Sequence of chain 1.C:
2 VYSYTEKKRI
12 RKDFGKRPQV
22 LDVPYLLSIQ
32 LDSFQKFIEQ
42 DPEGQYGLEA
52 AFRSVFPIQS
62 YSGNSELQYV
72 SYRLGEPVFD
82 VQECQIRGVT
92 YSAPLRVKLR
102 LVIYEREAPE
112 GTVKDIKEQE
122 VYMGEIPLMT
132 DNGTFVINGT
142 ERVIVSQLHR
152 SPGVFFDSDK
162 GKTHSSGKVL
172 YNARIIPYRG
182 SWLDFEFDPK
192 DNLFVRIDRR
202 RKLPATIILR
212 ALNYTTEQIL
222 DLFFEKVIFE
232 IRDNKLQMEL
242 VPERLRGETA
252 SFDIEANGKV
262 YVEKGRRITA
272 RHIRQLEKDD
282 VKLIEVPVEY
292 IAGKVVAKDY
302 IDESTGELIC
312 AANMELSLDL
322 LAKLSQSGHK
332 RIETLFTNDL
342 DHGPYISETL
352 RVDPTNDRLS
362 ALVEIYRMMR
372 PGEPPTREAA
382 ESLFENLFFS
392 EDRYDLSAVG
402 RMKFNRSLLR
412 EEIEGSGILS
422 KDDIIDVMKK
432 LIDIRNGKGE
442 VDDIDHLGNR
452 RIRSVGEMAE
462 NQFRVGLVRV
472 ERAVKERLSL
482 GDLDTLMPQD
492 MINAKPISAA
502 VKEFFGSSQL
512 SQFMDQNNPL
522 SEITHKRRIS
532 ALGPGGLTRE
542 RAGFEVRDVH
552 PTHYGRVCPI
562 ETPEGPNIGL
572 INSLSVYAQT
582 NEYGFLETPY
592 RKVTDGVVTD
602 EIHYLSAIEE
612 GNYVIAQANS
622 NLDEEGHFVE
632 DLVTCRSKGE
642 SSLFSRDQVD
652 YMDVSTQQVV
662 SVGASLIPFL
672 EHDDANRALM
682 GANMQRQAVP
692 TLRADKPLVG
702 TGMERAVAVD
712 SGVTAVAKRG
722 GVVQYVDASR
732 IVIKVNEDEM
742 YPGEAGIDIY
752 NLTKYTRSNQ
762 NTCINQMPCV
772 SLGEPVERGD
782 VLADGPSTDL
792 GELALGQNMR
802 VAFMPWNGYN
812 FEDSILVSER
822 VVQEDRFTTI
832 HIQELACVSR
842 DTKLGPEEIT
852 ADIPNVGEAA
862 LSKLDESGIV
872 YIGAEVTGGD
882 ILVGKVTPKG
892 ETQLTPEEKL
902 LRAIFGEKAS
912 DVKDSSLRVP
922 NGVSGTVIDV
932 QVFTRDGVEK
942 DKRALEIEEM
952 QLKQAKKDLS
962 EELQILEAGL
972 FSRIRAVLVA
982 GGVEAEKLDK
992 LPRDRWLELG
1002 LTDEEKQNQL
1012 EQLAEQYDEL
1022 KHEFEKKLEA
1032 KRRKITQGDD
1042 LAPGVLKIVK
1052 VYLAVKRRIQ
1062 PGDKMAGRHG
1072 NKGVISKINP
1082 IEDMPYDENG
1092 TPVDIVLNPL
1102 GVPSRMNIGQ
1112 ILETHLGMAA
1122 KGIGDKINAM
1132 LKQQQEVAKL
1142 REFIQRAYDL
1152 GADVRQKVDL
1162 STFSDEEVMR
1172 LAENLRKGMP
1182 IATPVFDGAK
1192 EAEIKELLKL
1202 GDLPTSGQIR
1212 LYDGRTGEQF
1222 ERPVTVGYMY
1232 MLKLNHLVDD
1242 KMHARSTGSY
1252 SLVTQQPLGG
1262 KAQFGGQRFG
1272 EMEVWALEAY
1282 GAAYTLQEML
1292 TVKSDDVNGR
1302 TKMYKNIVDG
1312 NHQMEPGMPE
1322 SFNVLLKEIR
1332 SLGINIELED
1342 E

This protein binds this small molecule.
Small molecule (SMILES): C[C@H](CCC(=O)NCCC[N+](C)(C)CC(O)CS(=O)(=O)O)[C@H]1CC[C@H]2[C@@H]3[C@H](O)C[C@@H]4C[C@H](O)CC[C@]4(C)[C@H]3C[C@H](O)[C@]12C

Binding-site contacts:
Ligand atom C23 contacts residue GLN725 of chain 1.C at 3.8 Å.
Ligand atom C13 contacts residue GLU962 of chain 1.C at 4.4 Å.
Ligand atom C21 contacts residue GLU136 of chain 1.A at 4.2 Å.
Ligand atom C1 contacts residue ASP135 of chain 1.A at 3.8 Å.
Ligand atom C17 contacts residue ILE966 of chain 1.C at 4.0 Å (hydrophobic).
Ligand atom C13 contacts residue GLU72 of chain 1.A at 3.3 Å.
Ligand atom C7 contacts residue GLN965 of chain 1.C at 3.9 Å.
Ligand atom C12 contacts residue GLU72 of chain 1.A at 3.7 Å.
Ligand atom C12 contacts residue ASP135 of chain 1.A at 3.9 Å.
Ligand atom O4 contacts residue GLU136 of chain 1.A at 3.5 Å (salt-bridge).
Ligand atom C6 contacts residue GLN965 of chain 1.C at 4.5 Å.
Ligand atom C17 contacts residue GLU962 of chain 1.C at 3.7 Å.
Ligand atom C24 contacts residue GLN725 of chain 1.C at 4.2 Å.
Ligand atom C18 contacts residue GLN965 of chain 1.C at 4.3 Å.
Ligand atom C1 contacts residue TYR726 of chain 1.C at 4.3 Å (hydrophobic).
Ligand atom C6 contacts residue ILE966 of chain 1.C at 4.1 Å (hydrophobic).
Ligand atom C4 contacts residue GLU136 of chain 1.A at 3.9 Å.
Ligand atom C14 contacts residue GLU962 of chain 1.C at 3.1 Å.
Ligand atom O2 contacts residue GLU72 of chain 1.A at 3.9 Å.
Ligand atom C1 contacts residue GLU72 of chain 1.A at 4.0 Å.
Ligand atom C17 contacts residue GLN965 of chain 1.C at 2.9 Å.
Ligand atom C16 contacts residue GLU962 of chain 1.C at 3.1 Å.
Ligand atom C11 contacts residue TYR726 of chain 1.C at 3.3 Å (hydrophobic).
Ligand atom C16 contacts residue GLN965 of chain 1.C at 3.4 Å.
Ligand atom C8 contacts residue ILE966 of chain 1.C at 4.0 Å (hydrophobic).
Ligand atom C7 contacts residue ILE966 of chain 1.C at 3.1 Å (hydrophobic).
Ligand atom C10 contacts residue TYR726 of chain 1.C at 4.1 Å (hydrophobic).
Ligand atom C14 contacts residue GLU72 of chain 1.A at 4.4 Å.
Ligand atom C3 contacts residue ASP135 of chain 1.A at 4.2 Å.
Ligand atom O3 contacts residue GLU962 of chain 1.C at 3.2 Å (salt-bridge).
Ligand atom O3 contacts residue GLN965 of chain 1.C at 2.7 Å (h-bond).
Ligand atom O1 contacts residue GLN725 of chain 1.C at 3.8 Å.
Ligand atom C15 contacts residue GLU962 of chain 1.C at 3.6 Å.
Ligand atom C18 contacts residue ILE966 of chain 1.C at 4.2 Å (hydrophobic).

Sequence of chain 1.A:
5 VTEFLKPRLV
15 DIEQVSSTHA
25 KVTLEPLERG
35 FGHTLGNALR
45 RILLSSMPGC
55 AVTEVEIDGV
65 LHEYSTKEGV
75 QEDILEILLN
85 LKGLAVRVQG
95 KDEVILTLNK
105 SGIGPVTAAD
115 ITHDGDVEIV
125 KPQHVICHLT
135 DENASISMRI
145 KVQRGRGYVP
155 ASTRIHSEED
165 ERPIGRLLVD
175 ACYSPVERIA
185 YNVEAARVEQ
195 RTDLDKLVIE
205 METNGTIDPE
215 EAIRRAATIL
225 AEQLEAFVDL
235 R